The protein below binds the small molecule below.
Small molecule (SMILES): CC(C)C[C@H](CC(=O)NO)C(=O)N[C@H](C(=O)NC(C)C(=O)NCCN)C(C)(C)C

Binding-site contacts:
Ligand atom O1 contacts residue THR133 of chain 1.A at 3.2 Å.
Ligand atom C contacts residue ZN1 of chain 1.C at 2.9 Å.
Ligand atom C7 contacts residue GLY132 of chain 1.A at 3.3 Å.
Ligand atom O3 contacts residue MET131 of chain 1.A at 3.2 Å (h-bond).
Ligand atom O4 contacts residue HIS191 of chain 1.A at 3.3 Å (h-bond).
Ligand atom N2 contacts residue GLY132 of chain 1.A at 2.5 Å (h-bond).
Ligand atom O2 contacts residue ALA225 of chain 1.A at 2.6 Å (h-bond).
Ligand atom N contacts residue GLU192 of chain 1.A at 2.9 Å (salt-bridge).
Ligand atom O contacts residue HIS201 of chain 1.A at 2.9 Å (h-bond).
Ligand atom N contacts residue 6151 of chain 1.D at 0.6 Å (h-bond).
Ligand atom N1 contacts residue 6151 of chain 1.D at 1.6 Å (h-bond).
Ligand atom C11 contacts residue GLY132 of chain 1.A at 2.9 Å.
Ligand atom N contacts residue ZN1 of chain 1.C at 2.9 Å.
Ligand atom C2 contacts residue TYR222 of chain 1.A at 3.3 Å (hydrophobic).
Ligand atom CA contacts residue 6151 of chain 1.D at 1.2 Å.
Ligand atom C1 contacts residue 6151 of chain 1.D at 1.2 Å.
Ligand atom O4 contacts residue GLU192 of chain 1.A at 2.7 Å (salt-bridge).
Ligand atom C4 contacts residue 6151 of chain 1.D at 0.7 Å.
Ligand atom O1 contacts residue LEU134 of chain 1.A at 3.0 Å (h-bond).
Ligand atom C13 contacts residue TYR176 of chain 1.A at 3.2 Å (hydrophobic).
Ligand atom C5 contacts residue 6151 of chain 1.D at 2.5 Å.
Ligand atom CB contacts residue PRO223 of chain 1.A at 3.4 Å (hydrophobic).
Ligand atom O4 contacts residue HIS195 of chain 1.A at 3.3 Å.
Ligand atom O contacts residue 6151 of chain 1.D at 0.8 Å (h-bond).
Ligand atom C3 contacts residue 6151 of chain 1.D at 0.8 Å.
Ligand atom O3 contacts residue TYR176 of chain 1.A at 2.7 Å (h-bond).
Ligand atom N1 contacts residue PRO223 of chain 1.A at 3.3 Å (h-bond).
Ligand atom O1 contacts residue 6151 of chain 1.D at 0.7 Å (h-bond).
Ligand atom O4 contacts residue ZN1 of chain 1.C at 2.2 Å.
Ligand atom C0 contacts residue 6151 of chain 1.D at 0.7 Å.
Ligand atom C contacts residue 6151 of chain 1.D at 0.3 Å.
Ligand atom O3 contacts residue GLY132 of chain 1.A at 3.2 Å.
Ligand atom C2 contacts residue 6151 of chain 1.D at 0.6 Å.
Ligand atom CB contacts residue 6151 of chain 1.D at 0.6 Å.
Ligand atom C10 contacts residue 6151 of chain 1.D at 3.2 Å.
Ligand atom C7 contacts residue 6151 of chain 1.D at 2.8 Å.
Ligand atom O contacts residue ZN1 of chain 1.C at 2.2 Å.
Ligand atom N contacts residue GLY135 of chain 1.A at 3.2 Å (h-bond).
Ligand atom O4 contacts residue 6151 of chain 1.D at 0.4 Å (h-bond).
Ligand atom O1 contacts residue GLY132 of chain 1.A at 3.1 Å (h-bond).

Sequence of chain 1.A:
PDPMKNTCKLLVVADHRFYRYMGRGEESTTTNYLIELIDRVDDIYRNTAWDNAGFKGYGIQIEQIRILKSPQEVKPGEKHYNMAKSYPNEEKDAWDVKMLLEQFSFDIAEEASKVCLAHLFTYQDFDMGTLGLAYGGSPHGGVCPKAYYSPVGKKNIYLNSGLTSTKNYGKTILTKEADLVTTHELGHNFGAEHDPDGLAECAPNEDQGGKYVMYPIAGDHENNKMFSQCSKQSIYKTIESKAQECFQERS